A small-molecule ligand and the protein it binds are described below.
Small molecule (SMILES): CC(C)=CCCC(C)=CCS[P](=O)(O)OP(=O)(O)O

Sequence of chain 1.A:
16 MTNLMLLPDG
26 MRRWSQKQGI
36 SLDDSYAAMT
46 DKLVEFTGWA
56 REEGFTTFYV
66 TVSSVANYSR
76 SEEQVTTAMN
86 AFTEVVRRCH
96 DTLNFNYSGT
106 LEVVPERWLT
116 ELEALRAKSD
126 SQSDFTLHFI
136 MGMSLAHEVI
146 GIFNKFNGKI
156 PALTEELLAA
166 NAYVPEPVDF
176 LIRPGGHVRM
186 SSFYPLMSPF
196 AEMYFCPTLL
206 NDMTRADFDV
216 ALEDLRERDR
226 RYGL

Sequence of chain 1.B:
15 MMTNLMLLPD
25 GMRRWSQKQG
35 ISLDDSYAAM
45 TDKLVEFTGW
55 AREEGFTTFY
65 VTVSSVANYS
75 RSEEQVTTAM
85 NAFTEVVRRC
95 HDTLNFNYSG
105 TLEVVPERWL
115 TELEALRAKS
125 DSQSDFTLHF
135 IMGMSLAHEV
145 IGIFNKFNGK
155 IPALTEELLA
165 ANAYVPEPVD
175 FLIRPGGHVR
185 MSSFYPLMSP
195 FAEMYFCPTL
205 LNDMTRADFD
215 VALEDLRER

Binding-site contacts:
Ligand atom O2B contacts residue DMA1 of chain 1.N at 3.1 Å (h-bond).
Ligand atom O1A contacts residue ARG27 of chain 1.B at 2.8 Å (salt-bridge).
Ligand atom C2 contacts residue DMA1 of chain 1.N at 3.2 Å.
Ligand atom O2A contacts residue ASP24 of chain 1.B at 2.9 Å (salt-bridge).
Ligand atom C6 contacts residue ALA83 of chain 1.B at 3.5 Å (hydrophobic).
Ligand atom O2A contacts residue MG1 of chain 1.L at 2.1 Å.
Ligand atom PA contacts residue ARG27 of chain 1.B at 3.6 Å.
Ligand atom O3A contacts residue ARG28 of chain 1.B at 2.9 Å (salt-bridge).
Ligand atom O3A contacts residue GLY25 of chain 1.B at 3.3 Å.
Ligand atom PA contacts residue MG1 of chain 1.L at 3.3 Å.
Ligand atom S1 contacts residue MET26 of chain 1.B at 3.1 Å (h-bond).
Ligand atom O1A contacts residue MG1 of chain 1.L at 3.6 Å.
Ligand atom O1B contacts residue MET26 of chain 1.B at 3.6 Å (h-bond).
Ligand atom O3A contacts residue MET26 of chain 1.B at 3.7 Å.
Ligand atom S1 contacts residue ASP24 of chain 1.B at 3.5 Å (salt-bridge).
Ligand atom C10 contacts residue DMA1 of chain 1.N at 3.7 Å.
Ligand atom O2A contacts residue GLY25 of chain 1.B at 3.4 Å (h-bond).
Ligand atom C5 contacts residue TYR41 of chain 1.B at 3.6 Å (hydrophobic).
Ligand atom O3A contacts residue ARG27 of chain 1.B at 3.3 Å (salt-bridge).
Ligand atom C1 contacts residue ASP24 of chain 1.B at 3.2 Å.
Ligand atom C10 contacts residue PHE87 of chain 1.B at 3.6 Å (hydrophobic).
Ligand atom PB contacts residue MG1 of chain 1.L at 3.4 Å.
Ligand atom S1 contacts residue GLY25 of chain 1.B at 3.1 Å (h-bond).
Ligand atom O3B contacts residue TYR41 of chain 1.B at 3.6 Å (h-bond).
Ligand atom C4 contacts residue ASN72 of chain 1.B at 3.7 Å.
Ligand atom O2A contacts residue ARG28 of chain 1.B at 3.0 Å (salt-bridge).
Ligand atom O2B contacts residue ASP24 of chain 1.B at 3.2 Å (salt-bridge).
Ligand atom C7 contacts residue ALA83 of chain 1.B at 3.6 Å (hydrophobic).
Ligand atom C9 contacts residue ARG75 of chain 1.B at 3.5 Å.
Ligand atom O3B contacts residue ARG75 of chain 1.B at 2.9 Å (salt-bridge).
Ligand atom C6 contacts residue VAL67 of chain 1.B at 3.5 Å (hydrophobic).
Ligand atom C1 contacts residue DMA1 of chain 1.N at 3.6 Å.
Ligand atom O1B contacts residue ARG27 of chain 1.B at 3.1 Å (salt-bridge).
Ligand atom O1A contacts residue ARG226 of chain 1.A at 3.2 Å (salt-bridge).
Ligand atom C3 contacts residue DMA1 of chain 1.N at 3.5 Å.
Ligand atom C5 contacts residue ALA83 of chain 1.B at 3.5 Å (hydrophobic).
Ligand atom O2B contacts residue ARG75 of chain 1.B at 3.4 Å (salt-bridge).
Ligand atom O2B contacts residue MG1 of chain 1.L at 2.2 Å.
Ligand atom C1 contacts residue PRO23 of chain 1.B at 3.1 Å (hydrophobic).
Ligand atom O2A contacts residue ARG226 of chain 1.A at 3.3 Å (salt-bridge).